Sequence of chain 1.F:
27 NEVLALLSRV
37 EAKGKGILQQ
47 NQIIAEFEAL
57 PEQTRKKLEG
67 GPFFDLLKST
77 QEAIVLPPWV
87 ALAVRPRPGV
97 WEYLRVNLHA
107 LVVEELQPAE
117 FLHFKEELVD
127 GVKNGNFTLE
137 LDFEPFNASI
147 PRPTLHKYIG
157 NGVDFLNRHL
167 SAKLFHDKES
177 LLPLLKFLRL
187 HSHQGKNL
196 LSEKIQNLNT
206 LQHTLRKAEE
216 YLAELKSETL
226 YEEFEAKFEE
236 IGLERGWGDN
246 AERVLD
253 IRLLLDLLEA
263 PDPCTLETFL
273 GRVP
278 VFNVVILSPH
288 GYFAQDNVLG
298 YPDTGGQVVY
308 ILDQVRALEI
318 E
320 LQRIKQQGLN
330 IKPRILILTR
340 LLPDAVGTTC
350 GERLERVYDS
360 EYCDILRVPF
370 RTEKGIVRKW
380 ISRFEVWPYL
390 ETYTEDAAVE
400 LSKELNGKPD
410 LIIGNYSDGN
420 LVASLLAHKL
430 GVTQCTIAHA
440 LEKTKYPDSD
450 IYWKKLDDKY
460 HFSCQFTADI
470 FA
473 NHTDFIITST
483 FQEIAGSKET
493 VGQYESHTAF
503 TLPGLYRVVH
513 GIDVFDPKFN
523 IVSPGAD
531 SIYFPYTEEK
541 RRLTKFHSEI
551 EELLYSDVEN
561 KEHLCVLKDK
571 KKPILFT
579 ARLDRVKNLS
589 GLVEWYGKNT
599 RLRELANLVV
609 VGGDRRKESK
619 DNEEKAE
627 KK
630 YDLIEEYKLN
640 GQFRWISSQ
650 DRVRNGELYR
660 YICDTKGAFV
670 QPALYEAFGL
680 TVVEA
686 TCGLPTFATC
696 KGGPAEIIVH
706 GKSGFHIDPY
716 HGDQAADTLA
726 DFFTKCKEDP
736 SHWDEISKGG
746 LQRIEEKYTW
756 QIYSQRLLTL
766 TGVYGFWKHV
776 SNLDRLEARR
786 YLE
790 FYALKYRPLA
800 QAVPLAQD

Binding-site contacts:
Ligand atom O2 contacts residue GLN304 of chain 1.F at 3.1 Å (h-bond).
Ligand atom C1 contacts residue ASP300 of chain 1.F at 3.2 Å.
Ligand atom O2 contacts residue ARG580 of chain 1.F at 4.1 Å.
Ligand atom O1 contacts residue VAL305 of chain 1.F at 3.9 Å.
Ligand atom C4 contacts residue GLN304 of chain 1.F at 4.2 Å.
Ligand atom O6 contacts residue GLU441 of chain 1.F at 4.0 Å.
Ligand atom O3 contacts residue GLN304 of chain 1.F at 2.9 Å (h-bond).
Ligand atom C4 contacts residue ARG382 of chain 1.F at 3.8 Å.
Ligand atom O3 contacts residue HIS438 of chain 1.F at 3.7 Å.
Ligand atom C1 contacts residue GLN304 of chain 1.F at 4.1 Å.
Ligand atom C4 contacts residue TYR415 of chain 1.F at 4.1 Å (hydrophobic).
Ligand atom C2 contacts residue ARG580 of chain 1.F at 3.9 Å.
Ligand atom O5 contacts residue ARG580 of chain 1.F at 2.8 Å (salt-bridge).
Ligand atom O2 contacts residue UDP1 of chain 1.RA at 2.9 Å (h-bond).
Ligand atom O1 contacts residue GLN304 of chain 1.F at 3.2 Å (h-bond).
Ligand atom C1 contacts residue GLY302 of chain 1.F at 3.6 Å.
Ligand atom O6 contacts residue ARG580 of chain 1.F at 4.0 Å.
Ligand atom O2 contacts residue GLY302 of chain 1.F at 4.1 Å.
Ligand atom O5 contacts residue UDP1 of chain 1.RA at 3.8 Å.
Ligand atom O4 contacts residue ARG382 of chain 1.F at 3.1 Å.
Ligand atom C2 contacts residue GLN304 of chain 1.F at 4.0 Å.
Ligand atom O4 contacts residue HIS287 of chain 1.F at 3.1 Å (h-bond).
Ligand atom O1 contacts residue GLY303 of chain 1.F at 3.5 Å (h-bond).
Ligand atom O6 contacts residue LYS444 of chain 1.F at 2.8 Å (salt-bridge).
Ligand atom C6 contacts residue ARG580 of chain 1.F at 4.1 Å.
Ligand atom C2 contacts residue UDP1 of chain 1.RA at 4.1 Å.
Ligand atom O6 contacts residue ALA439 of chain 1.F at 3.9 Å.
Ligand atom O3 contacts residue TYR415 of chain 1.F at 4.1 Å.
Ligand atom C6 contacts residue ALA439 of chain 1.F at 3.9 Å (hydrophobic).
Ligand atom C5 contacts residue ARG580 of chain 1.F at 3.7 Å.
Ligand atom C3 contacts residue GLN304 of chain 1.F at 3.1 Å.
Ligand atom C4 contacts residue HIS287 of chain 1.F at 3.9 Å.
Ligand atom C1 contacts residue THR301 of chain 1.F at 4.0 Å.
Ligand atom O2 contacts residue GLY303 of chain 1.F at 3.7 Å.
Ligand atom O1 contacts residue GLY302 of chain 1.F at 2.8 Å (h-bond).
Ligand atom C3 contacts residue HIS287 of chain 1.F at 3.9 Å.
Ligand atom O1 contacts residue ASP300 of chain 1.F at 3.7 Å.
Ligand atom O1 contacts residue THR301 of chain 1.F at 3.7 Å.
Ligand atom O6 contacts residue ARG382 of chain 1.F at 3.8 Å.
Ligand atom O4 contacts residue ASP300 of chain 1.F at 3.9 Å.

A small-molecule ligand and the protein it binds are described below.
Small molecule (SMILES): OC[C@H]1O[C@](O)(CO)[C@@H](O)[C@@H]1O